The protein below binds the small molecule below.
Small molecule (SMILES): CC(=O)N[C@@H]1[C@@H](O)[C@H](O)[C@@H](CO)O[C@H]1O

Sequence of chain 3.A:
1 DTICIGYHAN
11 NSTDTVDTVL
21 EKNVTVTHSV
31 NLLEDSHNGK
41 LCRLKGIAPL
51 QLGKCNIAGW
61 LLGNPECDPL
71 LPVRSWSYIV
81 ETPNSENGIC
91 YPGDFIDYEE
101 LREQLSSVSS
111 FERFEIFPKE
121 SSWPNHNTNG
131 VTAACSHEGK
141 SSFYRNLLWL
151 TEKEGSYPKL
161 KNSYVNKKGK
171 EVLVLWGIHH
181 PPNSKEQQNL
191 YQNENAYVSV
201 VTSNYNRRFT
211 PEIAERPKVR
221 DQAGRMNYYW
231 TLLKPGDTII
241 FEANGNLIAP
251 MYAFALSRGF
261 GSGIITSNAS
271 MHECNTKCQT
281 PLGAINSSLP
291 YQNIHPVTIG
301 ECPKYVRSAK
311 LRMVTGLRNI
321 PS

Binding-site contacts:
Ligand atom C1 contacts residue ASN286 of chain 3.A at 1.5 Å.
Ligand atom O7 contacts residue ASN275 of chain 3.A at 4.0 Å.
Ligand atom C7 contacts residue ASN286 of chain 3.A at 4.0 Å.
Ligand atom C3 contacts residue ASN286 of chain 3.A at 4.0 Å.
Ligand atom C4 contacts residue ASN286 of chain 3.A at 4.2 Å.
Ligand atom C8 contacts residue ASN275 of chain 3.A at 3.6 Å.
Ligand atom C5 contacts residue ASN286 of chain 3.A at 3.3 Å.
Ligand atom N2 contacts residue ASN286 of chain 3.A at 3.5 Å (h-bond).
Ligand atom C2 contacts residue ASN286 of chain 3.A at 2.9 Å.
Ligand atom O5 contacts residue ASN286 of chain 3.A at 2.0 Å (h-bond).
Ligand atom O7 contacts residue ASN286 of chain 3.A at 3.8 Å.
Ligand atom C7 contacts residue ASN275 of chain 3.A at 4.3 Å.
Ligand atom C6 contacts residue ASN286 of chain 3.A at 4.2 Å.